A protein and the small-molecule ligand that binds it are described below.
Small molecule (SMILES): C[C@@H](O)[C@H](N)C(=O)O

Sequence of chain 1.H:
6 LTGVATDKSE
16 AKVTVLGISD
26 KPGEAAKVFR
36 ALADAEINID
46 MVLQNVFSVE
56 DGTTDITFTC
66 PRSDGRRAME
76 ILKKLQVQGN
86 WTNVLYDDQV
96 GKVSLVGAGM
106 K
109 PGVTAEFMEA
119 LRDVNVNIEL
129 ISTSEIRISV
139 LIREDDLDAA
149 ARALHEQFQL

Sequence of chain 1.G:
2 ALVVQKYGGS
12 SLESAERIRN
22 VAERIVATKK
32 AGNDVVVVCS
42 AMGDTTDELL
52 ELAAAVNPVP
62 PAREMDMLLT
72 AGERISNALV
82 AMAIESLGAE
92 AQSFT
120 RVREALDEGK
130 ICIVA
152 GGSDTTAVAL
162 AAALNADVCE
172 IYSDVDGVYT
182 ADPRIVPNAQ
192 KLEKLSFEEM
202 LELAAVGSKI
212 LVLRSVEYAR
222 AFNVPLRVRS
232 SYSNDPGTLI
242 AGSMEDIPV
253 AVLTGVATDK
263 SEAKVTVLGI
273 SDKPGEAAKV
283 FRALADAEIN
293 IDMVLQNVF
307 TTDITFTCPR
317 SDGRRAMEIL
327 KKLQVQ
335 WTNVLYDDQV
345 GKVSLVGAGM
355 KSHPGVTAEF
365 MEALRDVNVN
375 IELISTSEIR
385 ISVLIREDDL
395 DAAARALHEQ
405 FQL

Binding-site contacts:
Ligand atom OG1 contacts residue THR59 of chain 1.H at 3.6 Å.
Ligand atom OXT contacts residue GLY28 of chain 1.H at 3.5 Å (h-bond).
Ligand atom O contacts residue ASN374 of chain 1.G at 4.0 Å.
Ligand atom CB contacts residue ASP25 of chain 1.H at 4.1 Å.
Ligand atom O contacts residue PRO27 of chain 1.H at 3.6 Å.
Ligand atom C contacts residue ILE375 of chain 1.G at 4.0 Å (hydrophobic).
Ligand atom CA contacts residue SER24 of chain 1.H at 4.4 Å.
Ligand atom C contacts residue ASN374 of chain 1.G at 4.2 Å.
Ligand atom O contacts residue GLY28 of chain 1.H at 3.6 Å (h-bond).
Ligand atom CB contacts residue ILE375 of chain 1.G at 3.3 Å (hydrophobic).
Ligand atom C contacts residue PRO27 of chain 1.H at 4.2 Å (hydrophobic).
Ligand atom OG1 contacts residue ILE375 of chain 1.G at 4.2 Å.
Ligand atom CG2 contacts residue ALA30 of chain 1.H at 3.1 Å (hydrophobic).
Ligand atom OXT contacts residue PRO27 of chain 1.H at 4.4 Å.
Ligand atom OG1 contacts residue ASP25 of chain 1.H at 4.0 Å.
Ligand atom CB contacts residue GLN49 of chain 1.H at 3.3 Å.
Ligand atom CG2 contacts residue GLN49 of chain 1.H at 3.0 Å.
Ligand atom O contacts residue LYS26 of chain 1.H at 3.5 Å (salt-bridge).
Ligand atom OXT contacts residue LYS26 of chain 1.H at 3.4 Å (salt-bridge).
Ligand atom CG2 contacts residue ILE375 of chain 1.G at 3.9 Å (hydrophobic).
Ligand atom N contacts residue LYS26 of chain 1.H at 3.6 Å.
Ligand atom O contacts residue VAL373 of chain 1.G at 4.4 Å.
Ligand atom N contacts residue ASP25 of chain 1.H at 3.2 Å (salt-bridge).
Ligand atom OG1 contacts residue GLN49 of chain 1.H at 3.5 Å (h-bond).
Ligand atom OG1 contacts residue SER24 of chain 1.H at 4.0 Å.
Ligand atom C contacts residue GLU29 of chain 1.H at 4.0 Å.
Ligand atom CA contacts residue ASN374 of chain 1.G at 3.7 Å.
Ligand atom C contacts residue LYS26 of chain 1.H at 3.1 Å.
Ligand atom CA contacts residue ILE375 of chain 1.G at 3.3 Å (hydrophobic).
Ligand atom OXT contacts residue ALA30 of chain 1.H at 2.6 Å (h-bond).
Ligand atom N contacts residue ILE375 of chain 1.G at 2.4 Å (h-bond).
Ligand atom OG1 contacts residue ILE23 of chain 1.H at 4.1 Å.
Ligand atom C contacts residue GLY28 of chain 1.H at 3.8 Å.
Ligand atom OXT contacts residue GLU29 of chain 1.H at 3.0 Å (salt-bridge).
Ligand atom C contacts residue ALA30 of chain 1.H at 3.8 Å (hydrophobic).
Ligand atom O contacts residue ILE375 of chain 1.G at 3.3 Å (h-bond).
Ligand atom CA contacts residue LYS26 of chain 1.H at 3.2 Å.
Ligand atom N contacts residue ASN374 of chain 1.G at 2.5 Å (h-bond).
Ligand atom CG2 contacts residue ILE61 of chain 1.H at 3.9 Å (hydrophobic).
Ligand atom CA contacts residue ASP25 of chain 1.H at 4.0 Å.